Binding-site contacts:
Ligand atom N7 contacts residue LYS35 of chain 1.A at 3.8 Å.
Ligand atom OP2 contacts residue LYS68 of chain 1.A at 2.9 Å.
Ligand atom C5' contacts residue GLY64 of chain 1.A at 3.8 Å.
Ligand atom O3' contacts residue VAL65 of chain 1.A at 3.7 Å.
Ligand atom C4' contacts residue GLY64 of chain 1.A at 3.7 Å.
Ligand atom OP1 contacts residue VAL65 of chain 1.A at 4.0 Å.
Ligand atom C5' contacts residue GLY66 of chain 1.A at 3.8 Å.
Ligand atom OP1 contacts residue LEU62 of chain 1.A at 3.7 Å.
Ligand atom C3' contacts residue GLY66 of chain 1.A at 3.8 Å.
Ligand atom P contacts residue VAL65 of chain 1.A at 3.5 Å.
Ligand atom OP2 contacts residue VAL65 of chain 1.A at 3.5 Å (h-bond).
Ligand atom P contacts residue LYS68 of chain 1.A at 3.8 Å.
Ligand atom OP2 contacts residue LYS68 of chain 1.A at 3.2 Å (salt-bridge).
Ligand atom O3' contacts residue GLY64 of chain 1.A at 3.2 Å.
Ligand atom O5' contacts residue LYS35 of chain 1.A at 3.7 Å.
Ligand atom O3' contacts residue ILE69 of chain 1.A at 3.7 Å.
Ligand atom C5' contacts residue TYR39 of chain 1.A at 3.4 Å (hydrophobic).
Ligand atom P contacts residue NA1 of chain 1.F at 3.8 Å.
Ligand atom OP1 contacts residue NA1 of chain 1.F at 2.9 Å (h-bond).
Ligand atom OP1 contacts residue LYS68 of chain 1.A at 3.7 Å.
Ligand atom N1 contacts residue HIS34 of chain 1.A at 3.9 Å.
Ligand atom OP1 contacts residue THR67 of chain 1.A at 3.5 Å (h-bond).
Ligand atom OP3 contacts residue LYS35 of chain 1.A at 3.1 Å.
Ligand atom P contacts residue GLY66 of chain 1.A at 3.7 Å.
Ligand atom P contacts residue GLY64 of chain 1.A at 3.7 Å.
Ligand atom O5' contacts residue GLY66 of chain 1.A at 3.5 Å (h-bond).
Ligand atom OP1 contacts residue LYS68 of chain 1.A at 3.8 Å.
Ligand atom N3 contacts residue ALA38 of chain 1.A at 3.8 Å.
Ligand atom OP2 contacts residue GLY66 of chain 1.A at 3.8 Å.
Ligand atom OP2 contacts residue NA1 of chain 1.F at 3.7 Å.
Ligand atom OP1 contacts residue GLY66 of chain 1.A at 2.8 Å (h-bond).
Ligand atom OP1 contacts residue GLY64 of chain 1.A at 2.8 Å (h-bond).
Ligand atom C8 contacts residue LYS35 of chain 1.A at 3.7 Å.
Ligand atom OP1 contacts residue LYS35 of chain 1.A at 3.5 Å.
Ligand atom OP1 contacts residue ILE69 of chain 1.A at 3.1 Å.
Ligand atom OP1 contacts residue VAL65 of chain 1.A at 3.3 Å (h-bond).
Ligand atom O4' contacts residue ALA38 of chain 1.A at 3.6 Å.
Ligand atom OP1 contacts residue PRO63 of chain 1.A at 3.7 Å.
Ligand atom P contacts residue LYS35 of chain 1.A at 3.7 Å.
Ligand atom OP2 contacts residue THR67 of chain 1.A at 3.7 Å.

Sequence of chain 1.A:
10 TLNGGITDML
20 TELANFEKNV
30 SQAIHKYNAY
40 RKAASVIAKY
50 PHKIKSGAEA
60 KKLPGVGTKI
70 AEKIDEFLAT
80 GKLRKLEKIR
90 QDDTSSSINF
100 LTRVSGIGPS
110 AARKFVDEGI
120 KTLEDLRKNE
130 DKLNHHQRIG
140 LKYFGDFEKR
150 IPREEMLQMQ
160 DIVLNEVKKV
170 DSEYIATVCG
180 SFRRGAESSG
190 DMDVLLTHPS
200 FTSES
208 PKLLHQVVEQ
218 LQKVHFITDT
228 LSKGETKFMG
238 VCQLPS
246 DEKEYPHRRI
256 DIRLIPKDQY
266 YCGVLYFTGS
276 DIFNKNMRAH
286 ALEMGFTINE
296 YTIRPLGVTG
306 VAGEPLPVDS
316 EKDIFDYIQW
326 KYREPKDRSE

A small-molecule ligand and the protein it binds are described below.
Small molecule (SMILES): Cc1cn([C@H]2C[C@H](O[P](=O)(O)OC[C@H]3O[C@@H](n4ccc(N)nc4=O)C[C@@H]3O[P](=O)(O)OC[C@H]3O[C@@H](n4cnc5c(=O)nc(N)[nH]c54)C[C@@H]3O[P](=O)(O)OC[C@H]3O[C@@H](n4cnc5c(=O)nc(N)[nH]c54)C[C@@H]3O)[C@@H](CO[P](=O)(O)O[C@H]3C[C@H](n4cnc5c(=O)nc(N)[nH]c54)O[C@@H]3COP(=O)(O)O)O2)c(=O)[nH]c1=O